A small-molecule ligand and the protein it binds are described below.
Small molecule (SMILES): CC(=O)N[C@@H]1[C@@H](O)[C@H](O)[C@@H](CO)O[C@H]1O

Sequence of chain 1.C:
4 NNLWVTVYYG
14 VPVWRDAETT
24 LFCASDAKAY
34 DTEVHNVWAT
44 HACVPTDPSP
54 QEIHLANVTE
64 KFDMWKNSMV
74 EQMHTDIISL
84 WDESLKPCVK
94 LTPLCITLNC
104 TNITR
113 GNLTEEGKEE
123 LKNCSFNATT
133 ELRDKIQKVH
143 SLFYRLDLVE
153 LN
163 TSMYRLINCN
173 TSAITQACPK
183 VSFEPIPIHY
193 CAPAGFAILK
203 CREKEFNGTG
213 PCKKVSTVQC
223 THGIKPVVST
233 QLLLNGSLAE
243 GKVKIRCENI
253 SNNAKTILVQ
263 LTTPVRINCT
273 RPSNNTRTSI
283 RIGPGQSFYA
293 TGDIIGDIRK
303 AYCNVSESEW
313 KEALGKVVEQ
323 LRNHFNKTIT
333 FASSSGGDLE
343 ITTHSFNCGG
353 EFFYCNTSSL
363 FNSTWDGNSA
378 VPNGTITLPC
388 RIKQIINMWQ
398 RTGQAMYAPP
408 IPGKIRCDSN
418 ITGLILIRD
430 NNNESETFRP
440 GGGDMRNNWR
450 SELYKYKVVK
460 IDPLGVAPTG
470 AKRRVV

Binding-site contacts:
Ligand atom C2 contacts residue ASN364 of chain 1.C at 2.5 Å.
Ligand atom C7 contacts residue SER361 of chain 1.C at 3.9 Å.
Ligand atom C5 contacts residue ASN364 of chain 1.C at 3.6 Å.
Ligand atom N2 contacts residue ASN364 of chain 1.C at 3.1 Å (h-bond).
Ligand atom C3 contacts residue ASN364 of chain 1.C at 3.8 Å.
Ligand atom C8 contacts residue SER360 of chain 1.C at 3.3 Å.
Ligand atom C8 contacts residue SER361 of chain 1.C at 3.7 Å.
Ligand atom C4 contacts residue ASN364 of chain 1.C at 4.1 Å.
Ligand atom C8 contacts residue NAG1 of chain 1.EA at 3.4 Å.
Ligand atom N2 contacts residue SER360 of chain 1.C at 4.3 Å.
Ligand atom O7 contacts residue SER361 of chain 1.C at 3.9 Å.
Ligand atom C7 contacts residue SER360 of chain 1.C at 4.3 Å.
Ligand atom O7 contacts residue ASN364 of chain 1.C at 4.2 Å.
Ligand atom O6 contacts residue ASN364 of chain 1.C at 4.4 Å.
Ligand atom O5 contacts residue ASN364 of chain 1.C at 2.2 Å (h-bond).
Ligand atom C7 contacts residue ASN364 of chain 1.C at 3.9 Å.
Ligand atom C1 contacts residue ASN364 of chain 1.C at 1.4 Å.